Binding-site contacts:
Ligand atom C14 contacts residue ASN142 of chain 2.A at 3.2 Å.
Ligand atom C contacts residue MET165 of chain 2.A at 3.8 Å (hydrophobic).
Ligand atom C10 contacts residue PHE140 of chain 2.A at 3.3 Å (hydrophobic).
Ligand atom C2 contacts residue MET49 of chain 2.A at 3.6 Å (hydrophobic).
Ligand atom C10 contacts residue HIS163 of chain 2.A at 3.8 Å.
Ligand atom C2 contacts residue ARG188 of chain 2.A at 3.6 Å.
Ligand atom O1 contacts residue DMS1 of chain 2.F at 3.8 Å.
Ligand atom C contacts residue HIS164 of chain 2.A at 3.9 Å.
Ligand atom C12 contacts residue LEU141 of chain 2.A at 3.8 Å (hydrophobic).
Ligand atom CL contacts residue ASP187 of chain 2.A at 3.3 Å.
Ligand atom N2 contacts residue ASN142 of chain 2.A at 3.5 Å (h-bond).
Ligand atom C contacts residue MET49 of chain 2.A at 3.6 Å (hydrophobic).
Ligand atom O1 contacts residue GLU166 of chain 2.A at 3.0 Å (salt-bridge).
Ligand atom N1 contacts residue HIS163 of chain 2.A at 2.8 Å (h-bond).
Ligand atom CL contacts residue HIS41 of chain 2.A at 3.4 Å.
Ligand atom C12 contacts residue PHE140 of chain 2.A at 3.4 Å (hydrophobic).
Ligand atom C1 contacts residue MET165 of chain 2.A at 3.5 Å (hydrophobic).
Ligand atom C13 contacts residue ASN142 of chain 2.A at 3.6 Å.
Ligand atom C1 contacts residue MET49 of chain 2.A at 3.4 Å (hydrophobic).
Ligand atom C10 contacts residue GLU166 of chain 2.A at 3.7 Å.
Ligand atom C1 contacts residue ASP187 of chain 2.A at 3.9 Å.
Ligand atom N1 contacts residue GLU166 of chain 2.A at 3.8 Å.
Ligand atom C4 contacts residue DMS1 of chain 2.F at 3.8 Å.
Ligand atom CL contacts residue MET165 of chain 2.A at 3.7 Å.
Ligand atom C1 contacts residue ARG188 of chain 2.A at 3.6 Å.
Ligand atom C9 contacts residue HIS163 of chain 2.A at 3.4 Å.
Ligand atom O contacts residue GLN189 of chain 2.A at 3.6 Å.
Ligand atom C3 contacts residue DMS1 of chain 2.F at 3.5 Å.
Ligand atom C2 contacts residue DMS1 of chain 2.F at 3.5 Å.
Ligand atom C10 contacts residue LEU141 of chain 2.A at 3.8 Å (hydrophobic).
Ligand atom C11 contacts residue PHE140 of chain 2.A at 3.8 Å (hydrophobic).
Ligand atom C9 contacts residue CYS145 of chain 2.A at 3.6 Å (hydrophobic).
Ligand atom C12 contacts residue GLU166 of chain 2.A at 3.4 Å.
Ligand atom C2 contacts residue GLN189 of chain 2.A at 3.5 Å.
Ligand atom O1 contacts residue MET165 of chain 2.A at 3.5 Å.
Ligand atom CL contacts residue HIS164 of chain 2.A at 3.5 Å.
Ligand atom C12 contacts residue SER1 of chain 1.A at 3.8 Å.
Ligand atom N1 contacts residue SER144 of chain 2.A at 3.7 Å.
Ligand atom O contacts residue DMS1 of chain 2.F at 3.6 Å.
Ligand atom C17 contacts residue HIS164 of chain 2.A at 3.3 Å.

Sequence of chain 2.A:
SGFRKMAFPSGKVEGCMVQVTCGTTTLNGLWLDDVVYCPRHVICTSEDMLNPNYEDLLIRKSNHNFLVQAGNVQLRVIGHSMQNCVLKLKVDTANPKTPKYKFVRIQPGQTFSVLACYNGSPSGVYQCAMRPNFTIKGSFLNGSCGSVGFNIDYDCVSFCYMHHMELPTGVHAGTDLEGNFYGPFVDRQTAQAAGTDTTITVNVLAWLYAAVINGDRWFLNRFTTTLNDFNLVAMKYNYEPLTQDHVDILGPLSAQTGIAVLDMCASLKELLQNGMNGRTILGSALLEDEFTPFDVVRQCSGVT

The small molecule below binds the protein below.
Small molecule (SMILES): O=C(Nc1cncc2c1CNCC2)[C@@H]1CCOc2ccc(Cl)cc21

Sequence of chain 1.A:
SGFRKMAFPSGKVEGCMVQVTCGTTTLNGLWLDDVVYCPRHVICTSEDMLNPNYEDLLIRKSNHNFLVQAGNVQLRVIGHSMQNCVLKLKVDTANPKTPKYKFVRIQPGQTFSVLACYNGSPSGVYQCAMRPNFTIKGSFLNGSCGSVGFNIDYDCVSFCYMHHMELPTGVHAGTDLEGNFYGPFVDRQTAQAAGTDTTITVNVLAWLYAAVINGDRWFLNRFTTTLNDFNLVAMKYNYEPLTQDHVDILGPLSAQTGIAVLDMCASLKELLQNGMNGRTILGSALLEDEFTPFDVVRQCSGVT